Binding-site contacts:
Ligand atom CAW contacts residue LEU16 of chain 1.A at 3.5 Å (hydrophobic).
Ligand atom FAR contacts residue LYS46 of chain 1.A at 3.2 Å.
Ligand atom CAC contacts residue VAL94 of chain 1.A at 3.6 Å (hydrophobic).
Ligand atom CAL contacts residue LEU44 of chain 1.A at 3.9 Å (hydrophobic).
Ligand atom NAM contacts residue GLY97 of chain 1.A at 3.9 Å.
Ligand atom CAZ contacts residue LYS142 of chain 1.A at 3.8 Å.
Ligand atom CAI contacts residue LEU44 of chain 1.A at 3.7 Å (hydrophobic).
Ligand atom CAC contacts residue GLY97 of chain 1.A at 3.4 Å.
Ligand atom CAG contacts residue GLY97 of chain 1.A at 3.5 Å.
Ligand atom CAC contacts residue LYS95 of chain 1.A at 3.4 Å.
Ligand atom CAC contacts residue PHE93 of chain 1.A at 3.5 Å (hydrophobic).
Ligand atom CAH contacts residue VAL94 of chain 1.A at 3.1 Å (hydrophobic).
Ligand atom FAS contacts residue LEU44 of chain 1.A at 3.8 Å.
Ligand atom OAJ contacts residue LEU145 of chain 1.A at 3.8 Å.
Ligand atom CAB contacts residue LYS95 of chain 1.A at 3.2 Å.
Ligand atom CAH contacts residue PHE93 of chain 1.A at 3.5 Å (hydrophobic).
Ligand atom CAW contacts residue ILE24 of chain 1.A at 3.8 Å (hydrophobic).
Ligand atom CAV contacts residue ILE24 of chain 1.A at 3.9 Å (hydrophobic).
Ligand atom FAS contacts residue LYS46 of chain 1.A at 3.0 Å.
Ligand atom CAN contacts residue LEU145 of chain 1.A at 3.9 Å (hydrophobic).
Ligand atom FAS contacts residue SER163 of chain 1.A at 3.1 Å.
Ligand atom CAX contacts residue ILE24 of chain 1.A at 3.8 Å (hydrophobic).
Ligand atom CAD contacts residue GLY97 of chain 1.A at 3.4 Å.
Ligand atom CAZ contacts residue SER98 of chain 1.A at 3.3 Å.
Ligand atom OAJ contacts residue VAL94 of chain 1.A at 2.8 Å (h-bond).
Ligand atom CAI contacts residue VAL94 of chain 1.A at 3.6 Å (hydrophobic).
Ligand atom NAK contacts residue LEU145 of chain 1.A at 3.7 Å.
Ligand atom FAR contacts residue ILE24 of chain 1.A at 3.6 Å.
Ligand atom OAJ contacts residue PHE93 of chain 1.A at 3.6 Å.
Ligand atom NAK contacts residue LEU44 of chain 1.A at 3.4 Å.
Ligand atom CAL contacts residue LEU145 of chain 1.A at 3.9 Å (hydrophobic).
Ligand atom NAP contacts residue LEU44 of chain 1.A at 3.3 Å.
Ligand atom FAT contacts residue SER163 of chain 1.A at 3.6 Å.
Ligand atom OAJ contacts residue GLU92 of chain 1.A at 3.5 Å (salt-bridge).
Ligand atom CAQ contacts residue LYS46 of chain 1.A at 3.7 Å.
Ligand atom CAU contacts residue SER98 of chain 1.A at 3.8 Å.
Ligand atom OAJ contacts residue LEU44 of chain 1.A at 3.7 Å.
Ligand atom NAP contacts residue LEU145 of chain 1.A at 3.3 Å.
Ligand atom CAY contacts residue SER98 of chain 1.A at 3.6 Å.
Ligand atom CAO contacts residue LEU145 of chain 1.A at 3.8 Å (hydrophobic).

Sequence of chain 1.A:
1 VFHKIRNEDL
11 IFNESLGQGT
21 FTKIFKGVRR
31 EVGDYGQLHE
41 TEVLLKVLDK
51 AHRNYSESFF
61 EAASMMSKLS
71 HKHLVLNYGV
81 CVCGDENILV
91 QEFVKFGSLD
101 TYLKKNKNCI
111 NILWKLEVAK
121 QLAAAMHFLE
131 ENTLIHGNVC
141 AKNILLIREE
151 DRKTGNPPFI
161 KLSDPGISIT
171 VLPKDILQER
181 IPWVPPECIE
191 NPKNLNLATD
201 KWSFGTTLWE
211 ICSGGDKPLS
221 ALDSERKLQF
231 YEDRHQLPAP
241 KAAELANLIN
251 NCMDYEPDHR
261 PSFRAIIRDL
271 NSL

A protein and the small-molecule ligand that binds it are described below.
Small molecule (SMILES): O=C1CC(c2ccccc2)=Nc2c(-c3ccccc3)c(C(F)(F)F)nn21